A protein and the small-molecule ligand that binds it are described below.
Small molecule (SMILES): CC(=O)N[C@@H]1[C@@H](O)[C@H](O)[C@@H](CO)O[C@H]1O

Binding-site contacts:
Ligand atom C5 contacts residue TYR155 of chain 1.B at 4.2 Å (hydrophobic).
Ligand atom C6 contacts residue LYS154 of chain 1.B at 4.0 Å.
Ligand atom C7 contacts residue ASN160 of chain 1.B at 3.2 Å.
Ligand atom C3 contacts residue ASN160 of chain 1.B at 4.0 Å.
Ligand atom C5 contacts residue ASN160 of chain 1.B at 3.6 Å.
Ligand atom O7 contacts residue ASN160 of chain 1.B at 2.8 Å (h-bond).
Ligand atom O7 contacts residue LYS159 of chain 1.B at 4.4 Å.
Ligand atom O6 contacts residue LYS154 of chain 1.B at 3.6 Å (salt-bridge).
Ligand atom C8 contacts residue ASP161 of chain 1.B at 3.9 Å.
Ligand atom C1 contacts residue ASN160 of chain 1.B at 1.5 Å.
Ligand atom O5 contacts residue ASN160 of chain 1.B at 2.3 Å (h-bond).
Ligand atom C8 contacts residue ASN160 of chain 1.B at 4.3 Å.
Ligand atom C6 contacts residue TYR155 of chain 1.B at 3.5 Å (hydrophobic).
Ligand atom C1 contacts residue TYR155 of chain 1.B at 4.1 Å (hydrophobic).
Ligand atom N2 contacts residue ASN160 of chain 1.B at 3.2 Å (h-bond).
Ligand atom C2 contacts residue ASN160 of chain 1.B at 2.8 Å.
Ligand atom C4 contacts residue ASN160 of chain 1.B at 4.3 Å.
Ligand atom O5 contacts residue TYR155 of chain 1.B at 4.0 Å.

Sequence of chain 1.B:
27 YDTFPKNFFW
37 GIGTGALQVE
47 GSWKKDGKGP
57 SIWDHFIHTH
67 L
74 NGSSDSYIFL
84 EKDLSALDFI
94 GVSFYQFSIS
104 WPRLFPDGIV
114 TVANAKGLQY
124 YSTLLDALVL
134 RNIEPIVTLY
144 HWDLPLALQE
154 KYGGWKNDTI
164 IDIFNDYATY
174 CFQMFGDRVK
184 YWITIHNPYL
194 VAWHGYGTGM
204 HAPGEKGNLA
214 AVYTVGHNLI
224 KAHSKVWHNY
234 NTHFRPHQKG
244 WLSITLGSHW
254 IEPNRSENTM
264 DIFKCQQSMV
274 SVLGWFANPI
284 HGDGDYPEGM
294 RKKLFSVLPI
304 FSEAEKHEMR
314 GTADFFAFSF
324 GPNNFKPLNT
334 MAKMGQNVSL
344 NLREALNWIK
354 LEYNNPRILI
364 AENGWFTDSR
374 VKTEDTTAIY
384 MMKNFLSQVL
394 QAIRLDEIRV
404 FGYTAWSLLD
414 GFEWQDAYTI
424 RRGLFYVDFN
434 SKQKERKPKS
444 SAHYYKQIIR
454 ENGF